Sequence of chain 2.G:
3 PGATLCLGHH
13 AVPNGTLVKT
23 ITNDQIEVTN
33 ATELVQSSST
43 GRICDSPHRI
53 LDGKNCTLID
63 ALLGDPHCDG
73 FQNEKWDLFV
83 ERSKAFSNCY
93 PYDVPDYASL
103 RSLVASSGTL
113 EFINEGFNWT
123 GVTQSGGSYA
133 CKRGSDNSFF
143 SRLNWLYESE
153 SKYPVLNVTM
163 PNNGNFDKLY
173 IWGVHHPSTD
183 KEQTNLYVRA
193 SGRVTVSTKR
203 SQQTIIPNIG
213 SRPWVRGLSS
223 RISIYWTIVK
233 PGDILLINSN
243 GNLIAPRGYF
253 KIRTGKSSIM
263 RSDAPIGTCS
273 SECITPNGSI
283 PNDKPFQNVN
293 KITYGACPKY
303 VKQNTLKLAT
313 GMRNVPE

Binding-site contacts:
Ligand atom N2 contacts residue ASN57 of chain 2.G at 3.0 Å (h-bond).
Ligand atom O7 contacts residue ASN57 of chain 2.G at 3.4 Å (h-bond).
Ligand atom O5 contacts residue PHE88 of chain 2.G at 3.7 Å.
Ligand atom C8 contacts residue LYS56 of chain 2.G at 3.9 Å.
Ligand atom O6 contacts residue PHE88 of chain 2.G at 4.0 Å.
Ligand atom C1 contacts residue ASN57 of chain 2.G at 1.4 Å.
Ligand atom C5 contacts residue ASN57 of chain 2.G at 3.6 Å.
Ligand atom O5 contacts residue ASN57 of chain 2.G at 2.2 Å (h-bond).
Ligand atom C3 contacts residue ASN57 of chain 2.G at 3.8 Å.
Ligand atom C6 contacts residue PHE88 of chain 2.G at 4.3 Å (hydrophobic).
Ligand atom C7 contacts residue ASN57 of chain 2.G at 3.4 Å.
Ligand atom C1 contacts residue PHE88 of chain 2.G at 4.5 Å (hydrophobic).
Ligand atom C4 contacts residue ASN57 of chain 2.G at 4.2 Å.
Ligand atom C2 contacts residue ASN57 of chain 2.G at 2.5 Å.

The small molecule below binds the protein below.
Small molecule (SMILES): CC(=O)N[C@H]1[C@H](O[C@H]2[C@H](O)[C@@H](NC(C)=O)CO[C@@H]2CO)O[C@H](CO)[C@@H](O)[C@@H]1O